Binding-site contacts:
Ligand atom C4 contacts residue ASN240 of chain 1.A at 4.3 Å.
Ligand atom N2 contacts residue ASN240 of chain 1.A at 3.0 Å (h-bond).
Ligand atom C5 contacts residue ARG237 of chain 1.A at 4.3 Å.
Ligand atom C2 contacts residue ASN240 of chain 1.A at 2.5 Å.
Ligand atom C6 contacts residue ARG237 of chain 1.A at 4.1 Å.
Ligand atom C6 contacts residue ASN240 of chain 1.A at 3.7 Å.
Ligand atom O7 contacts residue ASN240 of chain 1.A at 2.9 Å (h-bond).
Ligand atom C1 contacts residue ASN240 of chain 1.A at 1.4 Å.
Ligand atom C7 contacts residue ASN240 of chain 1.A at 3.2 Å.
Ligand atom C3 contacts residue ASN240 of chain 1.A at 3.9 Å.
Ligand atom C5 contacts residue ASN240 of chain 1.A at 3.6 Å.
Ligand atom O5 contacts residue ASN240 of chain 1.A at 2.4 Å (h-bond).

Sequence of chain 1.A:
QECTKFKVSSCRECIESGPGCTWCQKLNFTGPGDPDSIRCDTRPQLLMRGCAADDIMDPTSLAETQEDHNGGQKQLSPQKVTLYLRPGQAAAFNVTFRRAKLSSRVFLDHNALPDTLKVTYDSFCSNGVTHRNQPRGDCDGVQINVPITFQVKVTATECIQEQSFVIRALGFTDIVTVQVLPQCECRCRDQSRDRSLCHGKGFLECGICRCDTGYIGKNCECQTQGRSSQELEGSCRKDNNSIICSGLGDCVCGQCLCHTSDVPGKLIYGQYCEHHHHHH

This protein binds this small molecule.
Small molecule (SMILES): CC(=O)N[C@@H]1[C@@H](O)[C@H](O)[C@@H](CO)O[C@H]1O